This small molecule binds to this protein.
Small molecule (SMILES): C[C@H](Nc1cc(-c2cnn(C)c2)cc(Nc2cnccn2)n1)c1ccc(F)cc1

Binding-site contacts:
Ligand atom C06 contacts residue ARG164 of chain 1.A at 3.7 Å.
Ligand atom C25 contacts residue GLY119 of chain 1.A at 3.5 Å.
Ligand atom F09 contacts residue ASN165 of chain 1.A at 3.0 Å.
Ligand atom C18 contacts residue LEU167 of chain 1.A at 3.7 Å (hydrophobic).
Ligand atom F09 contacts residue GLY177 of chain 1.A at 3.5 Å.
Ligand atom C06 contacts residue DMS1 of chain 1.D at 3.4 Å.
Ligand atom N19 contacts residue LEU167 of chain 1.A at 3.7 Å.
Ligand atom C14 contacts residue TYR115 of chain 1.A at 3.6 Å (hydrophobic).
Ligand atom C15 contacts residue LEU116 of chain 1.A at 3.6 Å (hydrophobic).
Ligand atom C25 contacts residue PRO117 of chain 1.A at 3.1 Å (hydrophobic).
Ligand atom C29 contacts residue PRO117 of chain 1.A at 3.0 Å (hydrophobic).
Ligand atom N19 contacts residue LEU116 of chain 1.A at 3.0 Å (h-bond).
Ligand atom C05 contacts residue SER120 of chain 1.A at 3.7 Å.
Ligand atom F09 contacts residue ARG164 of chain 1.A at 3.7 Å.
Ligand atom C14 contacts residue GLY119 of chain 1.A at 3.4 Å.
Ligand atom N17 contacts residue LEU116 of chain 1.A at 3.0 Å (h-bond).
Ligand atom N22 contacts residue LEU167 of chain 1.A at 3.7 Å.
Ligand atom N17 contacts residue TYR115 of chain 1.A at 3.4 Å.
Ligand atom C21 contacts residue ALA64 of chain 1.A at 3.4 Å (hydrophobic).
Ligand atom N26 contacts residue PRO117 of chain 1.A at 3.4 Å (h-bond).
Ligand atom C24 contacts residue GLY119 of chain 1.A at 3.5 Å.
Ligand atom C05 contacts residue ARG164 of chain 1.A at 3.2 Å.
Ligand atom C06 contacts residue LEU167 of chain 1.A at 3.6 Å (hydrophobic).
Ligand atom C21 contacts residue LEU167 of chain 1.A at 3.6 Å (hydrophobic).
Ligand atom C05 contacts residue LEU167 of chain 1.A at 3.6 Å (hydrophobic).
Ligand atom C05 contacts residue DMS1 of chain 1.D at 3.6 Å.
Ligand atom N22 contacts residue ALA64 of chain 1.A at 3.7 Å.
Ligand atom C20 contacts residue GLU114 of chain 1.A at 3.0 Å.
Ligand atom C11 contacts residue LEU39 of chain 1.A at 3.6 Å (hydrophobic).
Ligand atom C14 contacts residue LEU116 of chain 1.A at 3.4 Å (hydrophobic).
Ligand atom C07 contacts residue GLY177 of chain 1.A at 3.5 Å.
Ligand atom C01 contacts residue DMS1 of chain 1.D at 3.7 Å.
Ligand atom F09 contacts residue ILE166 of chain 1.A at 3.5 Å.
Ligand atom C20 contacts residue LEU167 of chain 1.A at 3.5 Å (hydrophobic).
Ligand atom C25 contacts residue TYR115 of chain 1.A at 3.5 Å (hydrophobic).
Ligand atom C20 contacts residue ALA64 of chain 1.A at 3.5 Å (hydrophobic).
Ligand atom C07 contacts residue DMS1 of chain 1.D at 3.5 Å.
Ligand atom C13 contacts residue GLY119 of chain 1.A at 3.3 Å.
Ligand atom C20 contacts residue LEU116 of chain 1.A at 3.7 Å (hydrophobic).
Ligand atom F09 contacts residue LEU167 of chain 1.A at 3.6 Å.

Sequence of chain 1.A:
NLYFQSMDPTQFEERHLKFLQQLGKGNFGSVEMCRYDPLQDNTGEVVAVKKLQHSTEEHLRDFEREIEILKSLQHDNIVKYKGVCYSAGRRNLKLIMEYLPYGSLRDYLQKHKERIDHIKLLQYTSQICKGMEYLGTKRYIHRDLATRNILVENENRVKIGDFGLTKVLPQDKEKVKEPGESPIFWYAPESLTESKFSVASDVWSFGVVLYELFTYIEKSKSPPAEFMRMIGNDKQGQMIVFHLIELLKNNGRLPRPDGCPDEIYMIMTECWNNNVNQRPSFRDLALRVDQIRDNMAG